Sequence of chain 1.E:
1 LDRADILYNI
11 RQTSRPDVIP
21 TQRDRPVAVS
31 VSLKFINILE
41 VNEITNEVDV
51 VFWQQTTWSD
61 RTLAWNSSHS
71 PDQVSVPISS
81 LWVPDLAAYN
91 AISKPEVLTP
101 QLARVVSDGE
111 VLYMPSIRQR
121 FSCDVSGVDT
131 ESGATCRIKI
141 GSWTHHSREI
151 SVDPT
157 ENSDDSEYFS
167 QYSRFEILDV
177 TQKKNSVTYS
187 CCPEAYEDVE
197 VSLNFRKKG

A small-molecule ligand and the protein it binds are described below.
Small molecule (SMILES): CC[C@H](C)[C@@H]1NC(=O)[C@H](CC(N)=O)NC(=O)[C@@H]2CCCN2C(=O)[C@H](CC(N)=O)NC(=O)[C@H](CC(N)=O)NC(=O)[C@H](C(C)C)NC(=O)[C@H](CCCN=C(N)N)NC(=O)[C@@H]2CSSC[C@H](NC(=O)CNC(=O)[C@@H](N)CO)C(=O)N[C@@H](CSSC[C@@H](C(N)=O)NC1=O)C(=O)N[C@@H](CO)C(=O)N[C@@H](CC(N)=O)C(=O)N1CCC[C@H]1C(=O)N[C@@H](C)C(=O)N2

Binding-site contacts:
Ligand atom CZ contacts residue GLN55 of chain 1.B at 3.5 Å.
Ligand atom C contacts residue TRP143 of chain 1.E at 3.5 Å (hydrophobic).
Ligand atom N contacts residue TYR185 of chain 1.E at 3.3 Å.
Ligand atom CB contacts residue TYR185 of chain 1.E at 3.6 Å (hydrophobic).
Ligand atom O contacts residue GLN73 of chain 1.B at 2.9 Å (h-bond).
Ligand atom CB contacts residue HIS145 of chain 1.E at 3.4 Å.
Ligand atom CA contacts residue TRP143 of chain 1.E at 3.5 Å (hydrophobic).
Ligand atom NH2 contacts residue SER32 of chain 1.B at 3.6 Å (h-bond).
Ligand atom O contacts residue TYR164 of chain 1.B at 3.2 Å.
Ligand atom OD1 contacts residue GLN73 of chain 1.B at 3.3 Å (h-bond).
Ligand atom OD1 contacts residue TYR192 of chain 1.E at 3.5 Å.
Ligand atom CG contacts residue HIS146 of chain 1.E at 3.6 Å.
Ligand atom CA contacts residue TYR192 of chain 1.E at 3.5 Å (hydrophobic).
Ligand atom O contacts residue TYR185 of chain 1.E at 3.6 Å.
Ligand atom CG contacts residue CYS188 of chain 1.E at 3.4 Å (hydrophobic).
Ligand atom ND2 contacts residue GLU190 of chain 1.E at 3.3 Å (salt-bridge).
Ligand atom CA contacts residue GLN73 of chain 1.B at 3.3 Å.
Ligand atom CG contacts residue TRP143 of chain 1.E at 3.4 Å (hydrophobic).
Ligand atom CB contacts residue TYR192 of chain 1.E at 3.5 Å (hydrophobic).
Ligand atom N contacts residue TYR192 of chain 1.E at 3.5 Å.
Ligand atom OD1 contacts residue CYS188 of chain 1.E at 3.4 Å (h-bond).
Ligand atom ND2 contacts residue CYS188 of chain 1.E at 3.4 Å (h-bond).
Ligand atom OG contacts residue TYR185 of chain 1.E at 3.6 Å.
Ligand atom OD1 contacts residue ARG104 of chain 1.B at 3.2 Å (salt-bridge).
Ligand atom O contacts residue TRP53 of chain 1.B at 3.3 Å.
Ligand atom N contacts residue TRP143 of chain 1.E at 3.4 Å (h-bond).
Ligand atom ND2 contacts residue THR144 of chain 1.E at 2.8 Å (h-bond).
Ligand atom SG contacts residue TYR192 of chain 1.E at 3.6 Å.
Ligand atom NH2 contacts residue GLN55 of chain 1.B at 3.2 Å (h-bond).
Ligand atom CB contacts residue SER186 of chain 1.E at 3.1 Å.
Ligand atom O contacts residue ARG104 of chain 1.B at 3.5 Å.
Ligand atom ND2 contacts residue TYR192 of chain 1.E at 3.5 Å (h-bond).
Ligand atom NH1 contacts residue TYR164 of chain 1.B at 2.8 Å (h-bond).
Ligand atom CB contacts residue TYR192 of chain 1.E at 3.6 Å (hydrophobic).
Ligand atom CB contacts residue CYS187 of chain 1.E at 3.6 Å (hydrophobic).
Ligand atom CG contacts residue TRP53 of chain 1.B at 3.6 Å (hydrophobic).
Ligand atom NE contacts residue GLN55 of chain 1.B at 2.9 Å (h-bond).
Ligand atom CG contacts residue TYR89 of chain 1.E at 3.6 Å (hydrophobic).
Ligand atom OD1 contacts residue HIS146 of chain 1.E at 3.2 Å.
Ligand atom C contacts residue TYR185 of chain 1.E at 3.6 Å (hydrophobic).

Sequence of chain 1.B:
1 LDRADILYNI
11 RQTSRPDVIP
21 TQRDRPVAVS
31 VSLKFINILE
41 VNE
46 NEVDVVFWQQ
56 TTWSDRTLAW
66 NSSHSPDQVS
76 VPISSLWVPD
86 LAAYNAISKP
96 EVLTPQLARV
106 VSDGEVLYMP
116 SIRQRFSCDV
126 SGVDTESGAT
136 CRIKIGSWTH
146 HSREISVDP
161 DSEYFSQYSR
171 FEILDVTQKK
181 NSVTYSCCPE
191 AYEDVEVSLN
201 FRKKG